A small-molecule ligand and the protein it binds are described below.
Small molecule (SMILES): [H]/N=C(\N)c1ccc2cccc(NC(=O)c3cccc(S(=O)(=O)OCCCO)c3)c2c1

Sequence of chain 1.A:
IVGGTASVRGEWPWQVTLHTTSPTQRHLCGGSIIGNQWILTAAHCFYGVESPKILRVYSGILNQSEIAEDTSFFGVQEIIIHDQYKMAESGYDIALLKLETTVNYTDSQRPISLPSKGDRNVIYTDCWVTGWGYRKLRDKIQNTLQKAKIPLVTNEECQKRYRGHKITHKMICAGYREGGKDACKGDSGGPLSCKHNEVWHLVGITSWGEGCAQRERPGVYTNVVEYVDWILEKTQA

Binding-site contacts:
Ligand atom C21 contacts residue GLY211 of chain 1.A at 3.5 Å.
Ligand atom C02 contacts residue GLY209 of chain 1.A at 3.7 Å.
Ligand atom C29 contacts residue CYS184 of chain 1.A at 3.8 Å (hydrophobic).
Ligand atom C29 contacts residue LEU137 of chain 1.A at 3.5 Å (hydrophobic).
Ligand atom N20 contacts residue GLY211 of chain 1.A at 3.8 Å.
Ligand atom C30 contacts residue LEU137 of chain 1.A at 3.5 Å (hydrophobic).
Ligand atom C17 contacts residue TRP208 of chain 1.A at 3.8 Å (hydrophobic).
Ligand atom C10 contacts residue GLY211 of chain 1.A at 3.5 Å.
Ligand atom N18 contacts residue ASP182 of chain 1.A at 3.0 Å (salt-bridge).
Ligand atom N19 contacts residue CYS212 of chain 1.A at 3.9 Å.
Ligand atom N19 contacts residue GLY211 of chain 1.A at 3.1 Å (h-bond).
Ligand atom C13 contacts residue SER188 of chain 1.A at 3.4 Å.
Ligand atom C21 contacts residue GLY209 of chain 1.A at 3.5 Å.
Ligand atom C28 contacts residue LEU137 of chain 1.A at 3.5 Å (hydrophobic).
Ligand atom N19 contacts residue ALA183 of chain 1.A at 3.1 Å (h-bond).
Ligand atom C11 contacts residue GLY209 of chain 1.A at 3.8 Å.
Ligand atom N18 contacts residue GLY219 of chain 1.A at 3.7 Å.
Ligand atom C06 contacts residue SER188 of chain 1.A at 3.9 Å.
Ligand atom C05 contacts residue SO41 of chain 1.C at 3.2 Å.
Ligand atom C29 contacts residue LYS185 of chain 1.A at 3.6 Å.
Ligand atom C13 contacts residue CYS184 of chain 1.A at 3.6 Å (hydrophobic).
Ligand atom C14 contacts residue CYS184 of chain 1.A at 3.8 Å (hydrophobic).
Ligand atom C27 contacts residue LEU137 of chain 1.A at 3.9 Å (hydrophobic).
Ligand atom C28 contacts residue CYS212 of chain 1.A at 3.4 Å (hydrophobic).
Ligand atom N18 contacts residue ALA183 of chain 1.A at 3.5 Å (h-bond).
Ligand atom C17 contacts residue ASP182 of chain 1.A at 3.6 Å.
Ligand atom O22 contacts residue GLY211 of chain 1.A at 2.5 Å (h-bond).
Ligand atom C28 contacts residue CYS184 of chain 1.A at 3.9 Å (hydrophobic).
Ligand atom C14 contacts residue THR206 of chain 1.A at 3.9 Å.
Ligand atom C10 contacts residue TRP208 of chain 1.A at 3.8 Å (hydrophobic).
Ligand atom O22 contacts residue GLY209 of chain 1.A at 3.4 Å (h-bond).
Ligand atom C17 contacts residue ALA183 of chain 1.A at 3.2 Å (hydrophobic).
Ligand atom N18 contacts residue TRP208 of chain 1.A at 3.6 Å (h-bond).
Ligand atom C11 contacts residue ALA183 of chain 1.A at 3.9 Å (hydrophobic).
Ligand atom C05 contacts residue SER188 of chain 1.A at 3.4 Å.
Ligand atom C10 contacts residue GLY209 of chain 1.A at 3.5 Å.
Ligand atom N19 contacts residue ASP182 of chain 1.A at 2.6 Å (salt-bridge).
Ligand atom O22 contacts residue GLU210 of chain 1.A at 3.7 Å.
Ligand atom C11 contacts residue TRP208 of chain 1.A at 3.7 Å (hydrophobic).
Ligand atom N20 contacts residue GLY209 of chain 1.A at 2.8 Å (h-bond).